Binding-site contacts:
Ligand atom O28 contacts residue ARG91 of chain 1.A at 3.4 Å.
Ligand atom C31 contacts residue GAR1 of chain 1.B at 3.1 Å.
Ligand atom C29 contacts residue PHE89 of chain 1.A at 3.4 Å (hydrophobic).
Ligand atom C04 contacts residue ALA141 of chain 1.A at 3.5 Å (hydrophobic).
Ligand atom O10 contacts residue VAL144 of chain 1.A at 3.3 Å.
Ligand atom S07 contacts residue ARG91 of chain 1.A at 3.3 Å (salt-bridge).
Ligand atom C21 contacts residue ARG91 of chain 1.A at 3.2 Å.
Ligand atom N11 contacts residue VAL98 of chain 1.A at 3.5 Å.
Ligand atom C20 contacts residue MET90 of chain 1.A at 3.6 Å (hydrophobic).
Ligand atom C31 contacts residue PHE89 of chain 1.A at 3.7 Å (hydrophobic).
Ligand atom O27 contacts residue ARG65 of chain 1.A at 2.8 Å (salt-bridge).
Ligand atom C30 contacts residue PHE89 of chain 1.A at 2.8 Å (hydrophobic).
Ligand atom C04 contacts residue VAL144 of chain 1.A at 3.4 Å (hydrophobic).
Ligand atom C02 contacts residue GLU142 of chain 1.A at 3.5 Å.
Ligand atom C29 contacts residue ASN107 of chain 1.A at 3.1 Å.
Ligand atom C04 contacts residue VAL140 of chain 1.A at 3.4 Å (hydrophobic).
Ligand atom N03 contacts residue VAL140 of chain 1.A at 3.5 Å.
Ligand atom O10 contacts residue ASP145 of chain 1.A at 2.8 Å (salt-bridge).
Ligand atom O10 contacts residue HIS138 of chain 1.A at 3.5 Å.
Ligand atom N03 contacts residue GLU142 of chain 1.A at 3.5 Å (salt-bridge).
Ligand atom N13 contacts residue ILE92 of chain 1.A at 3.5 Å.
Ligand atom N11 contacts residue GLU142 of chain 1.A at 2.8 Å (salt-bridge).
Ligand atom N13 contacts residue MET90 of chain 1.A at 2.8 Å (h-bond).
Ligand atom O28 contacts residue ARG65 of chain 1.A at 3.1 Å (salt-bridge).
Ligand atom N01 contacts residue LEU93 of chain 1.A at 3.1 Å (h-bond).
Ligand atom C21 contacts residue MET90 of chain 1.A at 3.4 Å (hydrophobic).
Ligand atom O28 contacts residue ILE92 of chain 1.A at 3.0 Å (h-bond).
Ligand atom N11 contacts residue LEU93 of chain 1.A at 3.1 Å (h-bond).
Ligand atom O28 contacts residue MET90 of chain 1.A at 3.4 Å (h-bond).
Ligand atom O24 contacts residue ARG91 of chain 1.A at 3.4 Å (salt-bridge).
Ligand atom C02 contacts residue ALA141 of chain 1.A at 3.3 Å (hydrophobic).
Ligand atom C32 contacts residue GAR1 of chain 1.B at 3.5 Å.
Ligand atom F34 contacts residue SER119 of chain 1.A at 3.4 Å.
Ligand atom N19 contacts residue MET90 of chain 1.A at 2.9 Å (h-bond).
Ligand atom C15 contacts residue MET90 of chain 1.A at 3.4 Å (hydrophobic).
Ligand atom N11 contacts residue ALA141 of chain 1.A at 3.2 Å (h-bond).
Ligand atom N03 contacts residue ALA141 of chain 1.A at 2.6 Å (h-bond).
Ligand atom N03 contacts residue VAL144 of chain 1.A at 3.5 Å.
Ligand atom O24 contacts residue LYS38 of chain 1.A at 3.6 Å (salt-bridge).
Ligand atom O25 contacts residue MET90 of chain 1.A at 3.6 Å.

This protein binds this small molecule.
Small molecule (SMILES): Nc1nc(=O)c2cc(CCCCc3cnc(C(=O)N[C@@H](CCC(=O)O)C(=O)O)c(F)c3)sc2[nH]1

Sequence of chain 1.A:
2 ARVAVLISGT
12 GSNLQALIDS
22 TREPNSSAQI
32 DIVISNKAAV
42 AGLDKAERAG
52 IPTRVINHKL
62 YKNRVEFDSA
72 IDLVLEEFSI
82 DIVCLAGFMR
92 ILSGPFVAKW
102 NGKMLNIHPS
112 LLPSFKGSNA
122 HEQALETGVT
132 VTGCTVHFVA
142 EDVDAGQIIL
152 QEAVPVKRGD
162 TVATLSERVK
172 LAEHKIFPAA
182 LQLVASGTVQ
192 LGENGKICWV